Binding-site contacts:
Ligand atom C2 contacts residue ASN7 of chain 1.B at 3.4 Å.
Ligand atom O1A contacts residue HIS264 of chain 1.C at 2.7 Å (h-bond).
Ligand atom O1A contacts residue LYS242 of chain 1.D at 3.0 Å (salt-bridge).
Ligand atom O3G contacts residue ARG240 of chain 1.D at 2.6 Å (salt-bridge).
Ligand atom PB contacts residue MG1 of chain 1.O at 3.3 Å.
Ligand atom O1B contacts residue GTP1 of chain 1.S at 2.7 Å (h-bond).
Ligand atom PG contacts residue MG1 of chain 1.O at 3.0 Å.
Ligand atom O1G contacts residue MG1 of chain 1.O at 1.6 Å.
Ligand atom O3B contacts residue LYS265 of chain 1.C at 2.8 Å (salt-bridge).
Ligand atom C5' contacts residue VAL5 of chain 1.B at 3.2 Å (hydrophobic).
Ligand atom O2B contacts residue LYS265 of chain 1.C at 2.6 Å (salt-bridge).
Ligand atom C5 contacts residue ARG221 of chain 1.D at 3.4 Å.
Ligand atom O3' contacts residue VAL44 of chain 1.C at 2.5 Å (h-bond).
Ligand atom O2B contacts residue HIS264 of chain 1.C at 3.0 Å.
Ligand atom O3A contacts residue GTP1 of chain 1.S at 3.2 Å (h-bond).
Ligand atom PA contacts residue LYS242 of chain 1.D at 3.1 Å.
Ligand atom C3' contacts residue GTP1 of chain 1.S at 3.4 Å.
Ligand atom N9 contacts residue PHE45 of chain 1.C at 3.4 Å.
Ligand atom C3' contacts residue VAL44 of chain 1.C at 3.2 Å (hydrophobic).
Ligand atom O2A contacts residue ARG221 of chain 1.D at 2.8 Å (salt-bridge).
Ligand atom N7 contacts residue ARG221 of chain 1.D at 3.4 Å (salt-bridge).
Ligand atom C1' contacts residue PHE45 of chain 1.C at 3.3 Å (hydrophobic).
Ligand atom O3G contacts residue LYS265 of chain 1.C at 3.4 Å (salt-bridge).
Ligand atom N6 contacts residue ARG260 of chain 1.C at 3.4 Å.
Ligand atom N3 contacts residue ASN7 of chain 1.B at 3.1 Å (h-bond).
Ligand atom C4 contacts residue ARG221 of chain 1.D at 3.3 Å.
Ligand atom O4' contacts residue ARG221 of chain 1.D at 3.2 Å (salt-bridge).
Ligand atom C2' contacts residue PHE45 of chain 1.C at 3.4 Å (hydrophobic).
Ligand atom N6 contacts residue ASN246 of chain 1.D at 3.2 Å (h-bond).
Ligand atom O1B contacts residue MG1 of chain 1.O at 2.1 Å.
Ligand atom C5' contacts residue GTP1 of chain 1.S at 3.4 Å.
Ligand atom O1G contacts residue LYS411 of chain 1.D at 2.9 Å (salt-bridge).
Ligand atom PB contacts residue LYS265 of chain 1.C at 3.3 Å.
Ligand atom PG contacts residue ARG240 of chain 1.D at 3.5 Å.
Ligand atom O2G contacts residue ARG240 of chain 1.D at 3.0 Å (salt-bridge).
Ligand atom O3' contacts residue GTP1 of chain 1.S at 3.4 Å (h-bond).
Ligand atom C4' contacts residue GTP1 of chain 1.S at 3.4 Å.
Ligand atom O2A contacts residue LYS242 of chain 1.D at 2.5 Å (salt-bridge).
Ligand atom O3' contacts residue ASN7 of chain 1.B at 3.2 Å (h-bond).
Ligand atom O1G contacts residue GTP1 of chain 1.S at 2.4 Å (h-bond).

Sequence of chain 1.C:
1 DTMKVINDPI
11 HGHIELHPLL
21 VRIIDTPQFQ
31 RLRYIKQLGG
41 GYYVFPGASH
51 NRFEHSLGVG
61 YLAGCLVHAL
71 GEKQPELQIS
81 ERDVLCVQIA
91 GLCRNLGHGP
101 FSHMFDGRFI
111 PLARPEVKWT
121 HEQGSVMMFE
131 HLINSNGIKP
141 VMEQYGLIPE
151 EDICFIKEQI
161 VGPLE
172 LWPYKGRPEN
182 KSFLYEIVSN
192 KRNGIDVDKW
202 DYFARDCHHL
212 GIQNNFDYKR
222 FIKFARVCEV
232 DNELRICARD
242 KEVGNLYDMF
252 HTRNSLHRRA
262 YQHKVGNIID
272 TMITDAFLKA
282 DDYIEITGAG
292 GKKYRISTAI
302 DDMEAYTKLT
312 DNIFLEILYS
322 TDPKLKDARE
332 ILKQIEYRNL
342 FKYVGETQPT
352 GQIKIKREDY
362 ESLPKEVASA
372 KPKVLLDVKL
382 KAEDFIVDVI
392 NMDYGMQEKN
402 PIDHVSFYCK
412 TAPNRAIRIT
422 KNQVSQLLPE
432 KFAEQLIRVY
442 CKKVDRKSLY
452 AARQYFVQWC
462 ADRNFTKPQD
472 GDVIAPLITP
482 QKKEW

Sequence of chain 1.B:
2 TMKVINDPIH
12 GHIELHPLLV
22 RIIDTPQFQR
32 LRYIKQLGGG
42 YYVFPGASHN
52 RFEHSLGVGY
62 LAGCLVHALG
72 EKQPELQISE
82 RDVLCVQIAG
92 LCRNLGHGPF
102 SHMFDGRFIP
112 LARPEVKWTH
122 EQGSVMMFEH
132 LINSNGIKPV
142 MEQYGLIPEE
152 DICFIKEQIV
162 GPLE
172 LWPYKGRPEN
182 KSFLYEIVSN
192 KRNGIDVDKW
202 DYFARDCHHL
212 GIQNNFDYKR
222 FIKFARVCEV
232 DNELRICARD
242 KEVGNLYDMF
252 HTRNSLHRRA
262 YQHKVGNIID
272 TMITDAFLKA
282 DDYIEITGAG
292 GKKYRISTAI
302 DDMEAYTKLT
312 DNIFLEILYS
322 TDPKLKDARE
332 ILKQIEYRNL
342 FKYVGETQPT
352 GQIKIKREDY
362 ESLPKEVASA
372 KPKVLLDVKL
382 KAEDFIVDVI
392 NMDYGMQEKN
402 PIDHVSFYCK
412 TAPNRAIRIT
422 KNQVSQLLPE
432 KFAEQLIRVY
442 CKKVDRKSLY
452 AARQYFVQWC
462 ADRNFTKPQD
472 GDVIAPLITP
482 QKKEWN

Sequence of chain 1.D:
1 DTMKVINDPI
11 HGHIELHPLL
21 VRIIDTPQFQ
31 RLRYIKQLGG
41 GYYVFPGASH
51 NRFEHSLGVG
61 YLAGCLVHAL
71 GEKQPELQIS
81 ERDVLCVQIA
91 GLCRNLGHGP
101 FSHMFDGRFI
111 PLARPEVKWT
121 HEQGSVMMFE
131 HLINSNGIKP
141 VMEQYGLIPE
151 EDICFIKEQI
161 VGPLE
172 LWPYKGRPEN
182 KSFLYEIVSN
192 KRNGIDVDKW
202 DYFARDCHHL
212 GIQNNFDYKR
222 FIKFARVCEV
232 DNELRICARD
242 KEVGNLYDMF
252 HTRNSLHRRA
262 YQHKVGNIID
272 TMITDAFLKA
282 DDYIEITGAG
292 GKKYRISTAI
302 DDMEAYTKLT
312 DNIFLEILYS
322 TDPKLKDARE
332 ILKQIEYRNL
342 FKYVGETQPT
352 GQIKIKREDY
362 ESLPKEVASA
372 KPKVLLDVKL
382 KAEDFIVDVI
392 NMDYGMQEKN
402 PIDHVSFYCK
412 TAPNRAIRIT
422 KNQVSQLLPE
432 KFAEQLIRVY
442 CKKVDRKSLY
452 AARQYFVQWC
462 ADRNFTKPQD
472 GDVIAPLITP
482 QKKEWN

A protein and the small-molecule ligand that binds it are described below.
Small molecule (SMILES): Nc1ncnc2c1ncn2[C@H]1C[C@H](O)[C@@H](CO[P](=O)(O)O[P](=O)(O)OP(=O)(O)O)O1